Binding-site contacts:
Ligand atom O42 contacts residue MET755 of chain 1.A at 3.4 Å.
Ligand atom O13 contacts residue SER624 of chain 1.A at 3.7 Å.
Ligand atom C1 contacts residue SER625 of chain 1.A at 3.9 Å.
Ligand atom O52 contacts residue LYS762 of chain 1.A at 3.1 Å (salt-bridge).
Ligand atom O51 contacts residue PHE758 of chain 1.A at 3.9 Å.
Ligand atom O3 contacts residue LYS442 of chain 1.A at 2.6 Å (salt-bridge).
Ligand atom O12 contacts residue THR438 of chain 1.A at 3.7 Å.
Ligand atom C3B contacts residue VAL437 of chain 1.A at 3.5 Å (hydrophobic).
Ligand atom P4 contacts residue ARG366 of chain 1.D at 3.5 Å.
Ligand atom O6 contacts residue THR438 of chain 1.A at 3.4 Å (h-bond).
Ligand atom O2 contacts residue SER625 of chain 1.A at 4.2 Å.
Ligand atom C1 contacts residue SER624 of chain 1.A at 4.0 Å.
Ligand atom O1 contacts residue LYS442 of chain 1.A at 3.5 Å.
Ligand atom C1C contacts residue LEU623 of chain 1.A at 3.9 Å (hydrophobic).
Ligand atom C1C contacts residue THR438 of chain 1.A at 3.9 Å.
Ligand atom O2 contacts residue LYS442 of chain 1.A at 3.6 Å.
Ligand atom C3 contacts residue SER625 of chain 1.A at 3.7 Å.
Ligand atom C2B contacts residue VAL437 of chain 1.A at 3.6 Å (hydrophobic).
Ligand atom C3C contacts residue TRP502 of chain 1.A at 4.0 Å (hydrophobic).
Ligand atom C3 contacts residue LYS442 of chain 1.A at 3.9 Å.
Ligand atom O3C contacts residue THR438 of chain 1.A at 3.8 Å.
Ligand atom C2B contacts residue THR441 of chain 1.A at 3.4 Å.
Ligand atom C8A contacts residue CYS507 of chain 1.A at 3.8 Å (hydrophobic).
Ligand atom P5 contacts residue LYS762 of chain 1.A at 4.2 Å.
Ligand atom C7B contacts residue GLY451 of chain 1.A at 3.8 Å.
Ligand atom O6 contacts residue LEU623 of chain 1.A at 4.0 Å.
Ligand atom C2 contacts residue SER625 of chain 1.A at 3.4 Å.
Ligand atom O52 contacts residue LEU623 of chain 1.A at 3.9 Å.
Ligand atom O1B contacts residue LEU503 of chain 1.A at 3.3 Å.
Ligand atom C6B contacts residue TYR440 of chain 1.A at 4.0 Å (hydrophobic).
Ligand atom O13 contacts residue LEU623 of chain 1.A at 3.6 Å (h-bond).
Ligand atom C4 contacts residue SER625 of chain 1.A at 4.0 Å.
Ligand atom O12 contacts residue THR441 of chain 1.A at 3.3 Å (h-bond).
Ligand atom O1B contacts residue TRP502 of chain 1.A at 4.1 Å.
Ligand atom C2A contacts residue VAL620 of chain 1.A at 3.7 Å (hydrophobic).
Ligand atom C1 contacts residue LEU623 of chain 1.A at 4.0 Å (hydrophobic).
Ligand atom O4 contacts residue SER625 of chain 1.A at 3.3 Å.
Ligand atom O41 contacts residue ARG366 of chain 1.D at 2.6 Å (salt-bridge).
Ligand atom O43 contacts residue ARG366 of chain 1.D at 3.4 Å (salt-bridge).
Ligand atom C5B contacts residue TYR440 of chain 1.A at 3.5 Å (hydrophobic).

Sequence of chain 1.D:
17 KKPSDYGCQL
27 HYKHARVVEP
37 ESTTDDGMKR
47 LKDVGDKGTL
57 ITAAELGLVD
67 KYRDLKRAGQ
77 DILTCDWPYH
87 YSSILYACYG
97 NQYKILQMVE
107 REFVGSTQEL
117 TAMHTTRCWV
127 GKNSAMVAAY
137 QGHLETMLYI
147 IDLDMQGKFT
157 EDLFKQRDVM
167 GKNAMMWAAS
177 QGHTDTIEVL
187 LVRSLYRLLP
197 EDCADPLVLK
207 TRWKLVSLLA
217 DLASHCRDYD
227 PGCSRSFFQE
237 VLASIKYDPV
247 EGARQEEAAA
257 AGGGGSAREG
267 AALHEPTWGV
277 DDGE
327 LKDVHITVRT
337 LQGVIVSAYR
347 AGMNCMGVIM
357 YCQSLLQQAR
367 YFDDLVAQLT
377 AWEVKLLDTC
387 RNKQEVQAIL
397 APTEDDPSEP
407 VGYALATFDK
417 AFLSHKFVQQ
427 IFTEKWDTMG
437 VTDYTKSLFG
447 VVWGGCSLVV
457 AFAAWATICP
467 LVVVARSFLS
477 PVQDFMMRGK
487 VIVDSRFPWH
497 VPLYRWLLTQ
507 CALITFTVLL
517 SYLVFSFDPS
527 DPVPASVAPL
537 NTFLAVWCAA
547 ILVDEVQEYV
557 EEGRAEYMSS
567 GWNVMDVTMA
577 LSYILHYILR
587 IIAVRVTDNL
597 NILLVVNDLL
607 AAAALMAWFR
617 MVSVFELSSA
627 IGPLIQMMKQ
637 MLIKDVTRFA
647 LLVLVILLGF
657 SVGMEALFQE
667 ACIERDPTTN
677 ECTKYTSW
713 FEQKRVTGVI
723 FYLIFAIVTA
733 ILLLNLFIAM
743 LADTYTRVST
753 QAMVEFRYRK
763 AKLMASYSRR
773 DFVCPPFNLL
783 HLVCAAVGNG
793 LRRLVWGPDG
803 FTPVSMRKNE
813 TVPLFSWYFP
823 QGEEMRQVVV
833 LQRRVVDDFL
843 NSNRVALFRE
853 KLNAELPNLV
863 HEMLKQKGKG

The protein below binds the small molecule below.
Small molecule (SMILES): CCCCCCCC(=O)OC[C@H](COP(=O)(O)O[C@@H]1[C@H](O)[C@H](O)[C@@H](OP(=O)(O)O)[C@H](OP(=O)(O)O)[C@H]1O)OC(=O)CCCCCCC

Sequence of chain 1.A:
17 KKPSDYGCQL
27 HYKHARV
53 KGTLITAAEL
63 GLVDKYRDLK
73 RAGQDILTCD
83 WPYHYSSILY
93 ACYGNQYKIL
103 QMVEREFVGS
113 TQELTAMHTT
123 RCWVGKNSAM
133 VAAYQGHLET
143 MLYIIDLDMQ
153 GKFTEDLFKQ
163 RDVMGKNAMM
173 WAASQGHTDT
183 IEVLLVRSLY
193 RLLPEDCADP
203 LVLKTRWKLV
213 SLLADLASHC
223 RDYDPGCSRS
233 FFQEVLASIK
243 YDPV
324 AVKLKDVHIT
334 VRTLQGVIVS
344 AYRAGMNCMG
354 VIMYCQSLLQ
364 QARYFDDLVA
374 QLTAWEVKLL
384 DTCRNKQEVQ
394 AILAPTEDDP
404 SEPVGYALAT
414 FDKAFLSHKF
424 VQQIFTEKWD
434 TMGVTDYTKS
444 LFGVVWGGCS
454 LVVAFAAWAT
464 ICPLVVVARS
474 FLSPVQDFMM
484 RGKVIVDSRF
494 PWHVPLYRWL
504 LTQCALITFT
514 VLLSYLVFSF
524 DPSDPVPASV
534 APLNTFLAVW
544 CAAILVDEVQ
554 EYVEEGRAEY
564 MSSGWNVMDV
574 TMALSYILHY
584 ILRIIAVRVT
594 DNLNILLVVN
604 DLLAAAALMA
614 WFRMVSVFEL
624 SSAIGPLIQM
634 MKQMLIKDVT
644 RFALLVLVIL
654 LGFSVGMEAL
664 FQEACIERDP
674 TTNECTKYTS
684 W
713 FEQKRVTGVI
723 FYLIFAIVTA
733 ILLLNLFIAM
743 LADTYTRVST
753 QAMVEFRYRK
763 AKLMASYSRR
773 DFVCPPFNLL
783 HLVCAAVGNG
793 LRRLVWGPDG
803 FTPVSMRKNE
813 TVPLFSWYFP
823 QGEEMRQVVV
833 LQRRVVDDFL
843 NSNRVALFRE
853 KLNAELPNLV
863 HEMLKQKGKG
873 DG